Sequence of chain 1.B:
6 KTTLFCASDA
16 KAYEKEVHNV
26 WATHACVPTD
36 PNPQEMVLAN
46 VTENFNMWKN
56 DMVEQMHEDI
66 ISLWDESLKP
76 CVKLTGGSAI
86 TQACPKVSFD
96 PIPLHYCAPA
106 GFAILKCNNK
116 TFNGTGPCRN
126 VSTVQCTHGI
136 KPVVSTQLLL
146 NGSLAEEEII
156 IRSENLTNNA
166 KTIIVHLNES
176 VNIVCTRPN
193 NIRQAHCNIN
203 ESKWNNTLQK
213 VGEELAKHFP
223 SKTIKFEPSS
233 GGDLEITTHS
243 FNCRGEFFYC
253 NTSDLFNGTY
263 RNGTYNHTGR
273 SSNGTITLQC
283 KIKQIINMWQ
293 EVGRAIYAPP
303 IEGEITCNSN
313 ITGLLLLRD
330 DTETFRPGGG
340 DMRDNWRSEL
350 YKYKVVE

Binding-site contacts:
Ligand atom O31 contacts residue ARG342 of chain 1.B at 2.7 Å (salt-bridge).
Ligand atom N01 contacts residue MET290 of chain 1.B at 3.1 Å (h-bond).
Ligand atom O18 contacts residue MET341 of chain 1.B at 3.3 Å.
Ligand atom N01 contacts residue GLY295 of chain 1.B at 3.1 Å (h-bond).
Ligand atom N14 contacts residue GLY339 of chain 1.B at 2.9 Å (h-bond).
Ligand atom C31 contacts residue GLY339 of chain 1.B at 3.6 Å.
Ligand atom O16 contacts residue ASN289 of chain 1.B at 3.4 Å (h-bond).
Ligand atom C33 contacts residue TRP291 of chain 1.B at 3.7 Å (hydrophobic).
Ligand atom C20 contacts residue ASN289 of chain 1.B at 3.4 Å.
Ligand atom C22 contacts residue SER242 of chain 1.B at 3.3 Å.
Ligand atom C34 contacts residue GLN292 of chain 1.B at 3.4 Å.
Ligand atom C contacts residue GLY338 of chain 1.B at 3.6 Å.
Ligand atom C15 contacts residue MET290 of chain 1.B at 3.5 Å (hydrophobic).
Ligand atom C34 contacts residue HIS62 of chain 1.B at 3.5 Å.
Ligand atom O18 contacts residue GLY339 of chain 1.B at 3.2 Å (h-bond).
Ligand atom C34 contacts residue TRP291 of chain 1.B at 3.2 Å (hydrophobic).
Ligand atom C27 contacts residue ASN289 of chain 1.B at 3.0 Å.
Ligand atom C02 contacts residue MET290 of chain 1.B at 3.4 Å (hydrophobic).
Ligand atom C02 contacts residue GLU293 of chain 1.B at 3.7 Å.
Ligand atom C27 contacts residue ILE288 of chain 1.B at 3.6 Å (hydrophobic).
Ligand atom C20 contacts residue GLU237 of chain 1.B at 3.5 Å.
Ligand atom N03 contacts residue MET290 of chain 1.B at 2.7 Å (h-bond).
Ligand atom N19 contacts residue GLU237 of chain 1.B at 3.4 Å.
Ligand atom O32 contacts residue ARG342 of chain 1.B at 3.5 Å (salt-bridge).
Ligand atom CL25 contacts residue PHE243 of chain 1.B at 3.6 Å.
Ligand atom N19 contacts residue ASN289 of chain 1.B at 2.7 Å (h-bond).
Ligand atom C21 contacts residue SER242 of chain 1.B at 3.6 Å.
Ligand atom O32 contacts residue HIS62 of chain 1.B at 2.8 Å (h-bond).
Ligand atom C13 contacts residue GLY339 of chain 1.B at 3.7 Å.
Ligand atom C12 contacts residue GLY339 of chain 1.B at 3.6 Å.
Ligand atom F23 contacts residue SER140 of chain 1.B at 3.4 Å.
Ligand atom N01 contacts residue GLU293 of chain 1.B at 3.5 Å (salt-bridge).
Ligand atom C17 contacts residue TRP291 of chain 1.B at 3.6 Å (hydrophobic).
Ligand atom C32 contacts residue TRP291 of chain 1.B at 3.7 Å (hydrophobic).
Ligand atom F23 contacts residue SER242 of chain 1.B at 3.1 Å.
Ligand atom N01 contacts residue ASN289 of chain 1.B at 3.7 Å.
Ligand atom N03 contacts residue GLU293 of chain 1.B at 3.2 Å (salt-bridge).
Ligand atom O16 contacts residue MET290 of chain 1.B at 3.0 Å (h-bond).
Ligand atom O18 contacts residue TRP291 of chain 1.B at 3.5 Å.
Ligand atom C26 contacts residue ILE288 of chain 1.B at 3.7 Å (hydrophobic).

A small-molecule ligand and the protein it binds are described below.
Small molecule (SMILES): [H]/N=C(/N)NC[C@H]1[C@H](CC[C@H](O)CO)c2cc(CNC)ccc2[C@@H]1NC(=O)C(=O)Nc1ccc(Cl)c(F)c1